Sequence of chain 1.A:
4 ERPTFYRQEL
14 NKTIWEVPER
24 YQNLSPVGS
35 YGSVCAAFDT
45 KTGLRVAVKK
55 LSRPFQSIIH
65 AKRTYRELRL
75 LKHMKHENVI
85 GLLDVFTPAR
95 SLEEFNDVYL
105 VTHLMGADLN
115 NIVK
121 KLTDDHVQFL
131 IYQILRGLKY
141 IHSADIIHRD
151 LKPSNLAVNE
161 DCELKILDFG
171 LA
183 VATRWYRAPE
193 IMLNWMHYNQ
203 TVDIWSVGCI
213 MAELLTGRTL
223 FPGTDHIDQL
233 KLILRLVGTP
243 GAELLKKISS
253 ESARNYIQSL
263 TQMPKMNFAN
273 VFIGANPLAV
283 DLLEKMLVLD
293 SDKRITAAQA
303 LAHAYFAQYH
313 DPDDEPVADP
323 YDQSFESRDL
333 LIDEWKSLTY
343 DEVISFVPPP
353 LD

Binding-site contacts:
Ligand atom CAF contacts residue ILE250 of chain 1.A at 4.0 Å (hydrophobic).
Ligand atom CAO contacts residue SER293 of chain 1.A at 4.0 Å.
Ligand atom CAI contacts residue TRP197 of chain 1.A at 3.4 Å (hydrophobic).
Ligand atom CAG contacts residue ASP292 of chain 1.A at 3.4 Å.
Ligand atom CAB contacts residue LEU195 of chain 1.A at 4.0 Å (hydrophobic).
Ligand atom NAA contacts residue LYS249 of chain 1.A at 3.8 Å.
Ligand atom CAO contacts residue LEU246 of chain 1.A at 4.0 Å (hydrophobic).
Ligand atom CAH contacts residue SER293 of chain 1.A at 3.9 Å.
Ligand atom CAC contacts residue ALA255 of chain 1.A at 3.7 Å (hydrophobic).
Ligand atom NAN contacts residue GLU192 of chain 1.A at 3.3 Å.
Ligand atom C5 contacts residue LEU246 of chain 1.A at 3.6 Å (hydrophobic).
Ligand atom CAD contacts residue SER252 of chain 1.A at 3.8 Å.
Ligand atom N3 contacts residue TRP197 of chain 1.A at 3.4 Å.
Ligand atom CAJ contacts residue PRO191 of chain 1.A at 3.8 Å (hydrophobic).
Ligand atom CAK contacts residue LEU195 of chain 1.A at 3.3 Å (hydrophobic).
Ligand atom CAD contacts residue SER251 of chain 1.A at 3.7 Å.
Ligand atom CAJ contacts residue LEU291 of chain 1.A at 3.8 Å (hydrophobic).
Ligand atom CAD contacts residue TRP197 of chain 1.A at 3.5 Å (hydrophobic).
Ligand atom CAB contacts residue SER252 of chain 1.A at 3.5 Å.
Ligand atom CAE contacts residue LEU195 of chain 1.A at 3.5 Å (hydrophobic).
Ligand atom CAF contacts residue TRP197 of chain 1.A at 3.1 Å (hydrophobic).
Ligand atom C4 contacts residue TRP197 of chain 1.A at 3.7 Å (hydrophobic).
Ligand atom NAA contacts residue TRP197 of chain 1.A at 3.7 Å.
Ligand atom CAE contacts residue TRP197 of chain 1.A at 3.9 Å (hydrophobic).
Ligand atom CAO contacts residue ASP292 of chain 1.A at 4.0 Å.
Ligand atom C6 contacts residue GLU192 of chain 1.A at 3.4 Å.
Ligand atom C5 contacts residue GLU192 of chain 1.A at 3.9 Å.
Ligand atom CAJ contacts residue LEU195 of chain 1.A at 3.8 Å (hydrophobic).
Ligand atom CAO contacts residue TRP197 of chain 1.A at 3.7 Å (hydrophobic).
Ligand atom CAD contacts residue ILE250 of chain 1.A at 4.0 Å (hydrophobic).
Ligand atom NAA contacts residue ASP294 of chain 1.A at 3.1 Å (salt-bridge).
Ligand atom N1 contacts residue GLU192 of chain 1.A at 3.6 Å.
Ligand atom CAU contacts residue LEU246 of chain 1.A at 3.6 Å (hydrophobic).
Ligand atom CAC contacts residue LEU195 of chain 1.A at 3.3 Å (hydrophobic).
Ligand atom C2 contacts residue TRP197 of chain 1.A at 3.8 Å (hydrophobic).
Ligand atom CAG contacts residue LEU246 of chain 1.A at 3.5 Å (hydrophobic).
Ligand atom CAH contacts residue LEU246 of chain 1.A at 3.3 Å (hydrophobic).
Ligand atom NAA contacts residue ASP292 of chain 1.A at 3.7 Å.
Ligand atom CAP contacts residue TRP197 of chain 1.A at 3.7 Å (hydrophobic).
Ligand atom CAG contacts residue SER293 of chain 1.A at 3.4 Å.

This protein binds this small molecule.
Small molecule (SMILES): Nc1ccc2c(NC3CC3)nc(-c3ccccc3)nc2c1